The small molecule below binds the protein below.
Small molecule (SMILES): O=C(CO)[C@@H](O)[C@H](O)[C@H](O)COP(=O)(O)O

Sequence of chain 2.D:
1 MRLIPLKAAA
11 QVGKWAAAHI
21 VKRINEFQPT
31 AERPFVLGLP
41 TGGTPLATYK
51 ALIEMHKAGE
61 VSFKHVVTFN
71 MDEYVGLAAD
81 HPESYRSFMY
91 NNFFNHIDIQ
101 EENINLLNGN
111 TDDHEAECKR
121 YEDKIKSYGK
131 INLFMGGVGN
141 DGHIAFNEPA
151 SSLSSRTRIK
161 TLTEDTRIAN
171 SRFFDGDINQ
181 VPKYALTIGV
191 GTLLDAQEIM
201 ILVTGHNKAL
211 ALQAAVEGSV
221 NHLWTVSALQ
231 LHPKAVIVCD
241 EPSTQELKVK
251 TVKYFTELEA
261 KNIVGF

Binding-site contacts:
Ligand atom O3 contacts residue HIS143 of chain 2.D at 3.3 Å.
Ligand atom O1 contacts residue ASP72 of chain 2.D at 2.8 Å (salt-bridge).
Ligand atom C6 contacts residue VAL138 of chain 2.D at 3.2 Å (hydrophobic).
Ligand atom O5 contacts residue HIS143 of chain 2.D at 2.8 Å (h-bond).
Ligand atom C6 contacts residue LYS208 of chain 2.D at 3.6 Å.
Ligand atom O4 contacts residue GLY137 of chain 2.D at 3.2 Å.
Ligand atom C5 contacts residue VAL138 of chain 2.D at 3.8 Å (hydrophobic).
Ligand atom P contacts residue GLY42 of chain 2.D at 4.1 Å.
Ligand atom C3 contacts residue ALA145 of chain 2.D at 3.6 Å (hydrophobic).
Ligand atom P contacts residue THR44 of chain 2.D at 3.6 Å.
Ligand atom O1P contacts residue GLY42 of chain 2.D at 3.4 Å.
Ligand atom O4 contacts residue VAL138 of chain 2.D at 3.9 Å.
Ligand atom O2P contacts residue THR44 of chain 2.D at 3.6 Å (h-bond).
Ligand atom C5 contacts residue HIS143 of chain 2.D at 3.4 Å.
Ligand atom O5 contacts residue GLY139 of chain 2.D at 4.1 Å.
Ligand atom O2P contacts residue ARG172 of chain 2.D at 3.8 Å.
Ligand atom O3 contacts residue ALA145 of chain 2.D at 2.7 Å (h-bond).
Ligand atom C3 contacts residue HIS143 of chain 2.D at 3.8 Å.
Ligand atom C1 contacts residue ASP72 of chain 2.D at 3.5 Å.
Ligand atom C5 contacts residue GLY139 of chain 2.D at 4.0 Å.
Ligand atom O4 contacts residue THR41 of chain 2.D at 4.2 Å.
Ligand atom O3P contacts residue THR44 of chain 2.D at 2.6 Å (h-bond).
Ligand atom P contacts residue LYS208 of chain 2.D at 3.9 Å.
Ligand atom C2 contacts residue ALA145 of chain 2.D at 4.0 Å (hydrophobic).
Ligand atom O1P contacts residue ARG172 of chain 2.D at 2.8 Å (salt-bridge).
Ligand atom O2 contacts residue ASP72 of chain 2.D at 2.7 Å (salt-bridge).
Ligand atom C3 contacts residue PHE146 of chain 2.D at 4.2 Å (hydrophobic).
Ligand atom O1 contacts residue THR41 of chain 2.D at 2.9 Å (h-bond).
Ligand atom O2P contacts residue LYS208 of chain 2.D at 2.7 Å (salt-bridge).
Ligand atom C1 contacts residue THR41 of chain 2.D at 3.5 Å.
Ligand atom O2 contacts residue ALA145 of chain 2.D at 3.2 Å.
Ligand atom P contacts residue ARG172 of chain 2.D at 3.8 Å.
Ligand atom O1 contacts residue PRO40 of chain 2.D at 3.6 Å.
Ligand atom P contacts residue GLY43 of chain 2.D at 3.6 Å.
Ligand atom O2 contacts residue MET71 of chain 2.D at 3.4 Å (h-bond).
Ligand atom O3P contacts residue GLY43 of chain 2.D at 3.4 Å (h-bond).
Ligand atom O3P contacts residue GLY42 of chain 2.D at 3.9 Å.
Ligand atom O1P contacts residue GLY43 of chain 2.D at 2.8 Å (h-bond).
Ligand atom C2 contacts residue ASP72 of chain 2.D at 3.6 Å.
Ligand atom O1 contacts residue MET71 of chain 2.D at 4.1 Å.